Sequence of chain 1.A:
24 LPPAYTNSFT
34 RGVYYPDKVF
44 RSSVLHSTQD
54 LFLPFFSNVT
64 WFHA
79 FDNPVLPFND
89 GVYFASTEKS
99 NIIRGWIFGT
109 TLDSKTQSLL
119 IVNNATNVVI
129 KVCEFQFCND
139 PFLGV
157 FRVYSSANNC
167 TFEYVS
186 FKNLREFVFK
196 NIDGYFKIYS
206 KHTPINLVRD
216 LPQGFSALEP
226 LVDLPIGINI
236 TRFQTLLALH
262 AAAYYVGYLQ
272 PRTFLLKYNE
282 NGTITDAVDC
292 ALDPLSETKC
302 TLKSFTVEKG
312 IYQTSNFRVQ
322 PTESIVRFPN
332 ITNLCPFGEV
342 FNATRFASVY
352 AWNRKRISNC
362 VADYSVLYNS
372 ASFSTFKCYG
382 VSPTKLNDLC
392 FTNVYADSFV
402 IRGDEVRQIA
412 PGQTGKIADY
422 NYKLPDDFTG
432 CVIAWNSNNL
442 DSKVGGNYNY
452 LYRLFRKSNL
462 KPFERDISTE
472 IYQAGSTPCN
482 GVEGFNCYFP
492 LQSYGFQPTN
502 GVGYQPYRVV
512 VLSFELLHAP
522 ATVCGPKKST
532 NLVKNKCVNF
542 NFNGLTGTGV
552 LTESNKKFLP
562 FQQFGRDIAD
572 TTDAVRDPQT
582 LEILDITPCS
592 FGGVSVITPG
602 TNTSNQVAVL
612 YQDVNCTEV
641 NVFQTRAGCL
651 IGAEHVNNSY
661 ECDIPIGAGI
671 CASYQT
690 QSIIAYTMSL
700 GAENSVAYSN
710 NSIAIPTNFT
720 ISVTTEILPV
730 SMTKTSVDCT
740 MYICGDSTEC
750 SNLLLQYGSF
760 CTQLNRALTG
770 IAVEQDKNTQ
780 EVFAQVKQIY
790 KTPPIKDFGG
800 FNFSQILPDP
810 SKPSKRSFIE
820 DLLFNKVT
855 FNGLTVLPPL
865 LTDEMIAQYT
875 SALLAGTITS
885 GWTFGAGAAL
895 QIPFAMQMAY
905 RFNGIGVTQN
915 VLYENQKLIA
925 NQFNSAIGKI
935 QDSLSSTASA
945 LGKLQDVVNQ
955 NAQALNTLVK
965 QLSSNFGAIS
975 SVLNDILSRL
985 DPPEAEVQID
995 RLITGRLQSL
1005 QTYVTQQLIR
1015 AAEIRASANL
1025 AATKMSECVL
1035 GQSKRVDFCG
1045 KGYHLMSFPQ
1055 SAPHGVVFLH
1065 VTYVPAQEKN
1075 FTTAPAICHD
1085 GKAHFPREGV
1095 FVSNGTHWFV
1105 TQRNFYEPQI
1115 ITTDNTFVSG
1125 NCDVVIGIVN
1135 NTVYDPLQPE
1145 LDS

This protein binds this small molecule.
Small molecule (SMILES): CC(=O)N[C@@H]1[C@@H](O)[C@H](O)[C@@H](CO)O[C@H]1O

Binding-site contacts:
Ligand atom C3 contacts residue ASN657 of chain 1.A at 3.8 Å.
Ligand atom O5 contacts residue ASN657 of chain 1.A at 2.4 Å (h-bond).
Ligand atom C2 contacts residue ASN657 of chain 1.A at 2.5 Å.
Ligand atom C5 contacts residue ASN657 of chain 1.A at 3.7 Å.
Ligand atom N2 contacts residue ASN657 of chain 1.A at 2.9 Å (h-bond).
Ligand atom C4 contacts residue ASN657 of chain 1.A at 4.2 Å.
Ligand atom C1 contacts residue ASN657 of chain 1.A at 1.4 Å.
Ligand atom C8 contacts residue ASN657 of chain 1.A at 4.4 Å.
Ligand atom C7 contacts residue ASN657 of chain 1.A at 3.2 Å.
Ligand atom O7 contacts residue ASN657 of chain 1.A at 3.2 Å (h-bond).